Sequence of chain 1.C:
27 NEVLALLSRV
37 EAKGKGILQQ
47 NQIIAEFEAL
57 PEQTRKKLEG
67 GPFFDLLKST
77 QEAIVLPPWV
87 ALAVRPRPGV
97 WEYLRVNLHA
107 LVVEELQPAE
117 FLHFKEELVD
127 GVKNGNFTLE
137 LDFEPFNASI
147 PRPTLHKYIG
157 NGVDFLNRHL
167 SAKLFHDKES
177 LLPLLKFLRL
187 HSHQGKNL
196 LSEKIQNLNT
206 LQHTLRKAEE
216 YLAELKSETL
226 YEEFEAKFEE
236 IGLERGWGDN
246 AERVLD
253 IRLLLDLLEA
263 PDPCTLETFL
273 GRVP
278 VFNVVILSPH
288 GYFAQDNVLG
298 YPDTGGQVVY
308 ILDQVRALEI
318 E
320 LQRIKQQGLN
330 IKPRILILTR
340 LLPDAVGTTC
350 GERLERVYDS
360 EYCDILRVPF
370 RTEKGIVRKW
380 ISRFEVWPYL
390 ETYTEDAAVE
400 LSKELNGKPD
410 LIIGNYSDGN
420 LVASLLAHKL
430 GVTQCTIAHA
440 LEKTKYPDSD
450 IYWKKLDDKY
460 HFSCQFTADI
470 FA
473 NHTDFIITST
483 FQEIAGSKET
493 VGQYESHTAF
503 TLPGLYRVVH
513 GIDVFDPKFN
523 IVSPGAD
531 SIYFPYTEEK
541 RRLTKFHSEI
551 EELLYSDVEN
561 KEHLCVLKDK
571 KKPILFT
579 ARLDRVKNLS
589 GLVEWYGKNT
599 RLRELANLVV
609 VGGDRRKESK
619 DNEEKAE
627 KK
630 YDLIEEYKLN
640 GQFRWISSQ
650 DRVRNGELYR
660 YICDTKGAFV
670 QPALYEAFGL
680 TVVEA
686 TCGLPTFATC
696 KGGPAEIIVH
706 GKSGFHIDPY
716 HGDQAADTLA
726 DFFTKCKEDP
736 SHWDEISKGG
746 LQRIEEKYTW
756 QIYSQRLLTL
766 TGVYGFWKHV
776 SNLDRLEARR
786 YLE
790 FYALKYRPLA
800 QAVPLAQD

A protein and the small-molecule ligand that binds it are described below.
Small molecule (SMILES): OC[C@H]1O[C@](O)(CO)[C@@H](O)[C@@H]1O

Binding-site contacts:
Ligand atom C1 contacts residue GLN304 of chain 1.C at 4.2 Å.
Ligand atom O3 contacts residue TYR415 of chain 1.C at 3.9 Å.
Ligand atom O1 contacts residue GLY302 of chain 1.C at 3.2 Å (h-bond).
Ligand atom O6 contacts residue GLU441 of chain 1.C at 3.0 Å (salt-bridge).
Ligand atom O6 contacts residue ARG382 of chain 1.C at 3.2 Å (salt-bridge).
Ligand atom O1 contacts residue ASP300 of chain 1.C at 3.9 Å.
Ligand atom C6 contacts residue GLU441 of chain 1.C at 4.2 Å.
Ligand atom C5 contacts residue ARG382 of chain 1.C at 4.2 Å.
Ligand atom O6 contacts residue ALA439 of chain 1.C at 4.0 Å.
Ligand atom C1 contacts residue GLY302 of chain 1.C at 3.7 Å.
Ligand atom C6 contacts residue ALA439 of chain 1.C at 3.7 Å (hydrophobic).
Ligand atom C2 contacts residue GLN304 of chain 1.C at 4.1 Å.
Ligand atom O5 contacts residue UDP1 of chain 1.W at 3.3 Å (h-bond).
Ligand atom O4 contacts residue ASP300 of chain 1.C at 4.1 Å.
Ligand atom O1 contacts residue GLY303 of chain 1.C at 4.0 Å.
Ligand atom C6 contacts residue LYS444 of chain 1.C at 3.6 Å.
Ligand atom O2 contacts residue GLY303 of chain 1.C at 4.2 Å.
Ligand atom C3 contacts residue GLN304 of chain 1.C at 3.4 Å.
Ligand atom O3 contacts residue HIS438 of chain 1.C at 3.8 Å.
Ligand atom O4 contacts residue HIS287 of chain 1.C at 3.2 Å (h-bond).
Ligand atom O6 contacts residue TYR415 of chain 1.C at 4.3 Å.
Ligand atom C3 contacts residue HIS287 of chain 1.C at 3.8 Å.
Ligand atom C1 contacts residue GLY303 of chain 1.C at 4.1 Å.
Ligand atom C1 contacts residue UDP1 of chain 1.W at 3.4 Å.
Ligand atom O1 contacts residue GLN304 of chain 1.C at 3.3 Å.
Ligand atom O5 contacts residue ARG580 of chain 1.C at 3.2 Å (salt-bridge).
Ligand atom C2 contacts residue UDP1 of chain 1.W at 3.6 Å.
Ligand atom C4 contacts residue TYR415 of chain 1.C at 4.2 Å (hydrophobic).
Ligand atom O4 contacts residue ARG382 of chain 1.C at 3.1 Å.
Ligand atom C4 contacts residue ARG382 of chain 1.C at 4.0 Å.
Ligand atom O2 contacts residue GLN304 of chain 1.C at 3.4 Å (h-bond).
Ligand atom O2 contacts residue UDP1 of chain 1.W at 2.8 Å (h-bond).
Ligand atom C2 contacts residue ARG580 of chain 1.C at 4.2 Å.
Ligand atom O1 contacts residue THR301 of chain 1.C at 3.8 Å.
Ligand atom O6 contacts residue LYS444 of chain 1.C at 2.6 Å (salt-bridge).
Ligand atom C4 contacts residue HIS287 of chain 1.C at 3.9 Å.
Ligand atom O3 contacts residue GLN304 of chain 1.C at 2.6 Å (h-bond).
Ligand atom C1 contacts residue ARG580 of chain 1.C at 3.9 Å.
Ligand atom C1 contacts residue THR301 of chain 1.C at 4.2 Å.
Ligand atom C5 contacts residue ARG580 of chain 1.C at 3.7 Å.